A protein and the small-molecule ligand that binds it are described below.
Small molecule (SMILES): CC(=O)N[C@@H]1[C@@H](O)[C@H](O)[C@@H](CO)O[C@H]1O

Binding-site contacts:
Ligand atom C1 contacts residue ASN37 of chain 1.A at 2.8 Å.
Ligand atom O5 contacts residue ASN37 of chain 1.A at 2.6 Å (h-bond).
Ligand atom C5 contacts residue GLU35 of chain 1.A at 4.5 Å.
Ligand atom C2 contacts residue ASN54 of chain 1.A at 2.5 Å.
Ligand atom C7 contacts residue GLU35 of chain 1.A at 4.0 Å.
Ligand atom N2 contacts residue GLU35 of chain 1.A at 4.4 Å.
Ligand atom C1 contacts residue ASN54 of chain 1.A at 1.4 Å.
Ligand atom C4 contacts residue GLU35 of chain 1.A at 3.9 Å.
Ligand atom C6 contacts residue ASN37 of chain 1.A at 4.2 Å.
Ligand atom C5 contacts residue ASN54 of chain 1.A at 3.0 Å.
Ligand atom C6 contacts residue ASN54 of chain 1.A at 4.3 Å.
Ligand atom C2 contacts residue ASN37 of chain 1.A at 4.1 Å.
Ligand atom O5 contacts residue ASN54 of chain 1.A at 2.4 Å (h-bond).
Ligand atom O7 contacts residue GLU35 of chain 1.A at 3.6 Å.
Ligand atom O5 contacts residue GLU35 of chain 1.A at 4.2 Å.
Ligand atom N2 contacts residue ASN54 of chain 1.A at 2.8 Å (h-bond).
Ligand atom C1 contacts residue GLU35 of chain 1.A at 3.6 Å.
Ligand atom C5 contacts residue ASN37 of chain 1.A at 4.0 Å.
Ligand atom O7 contacts residue ASN36 of chain 1.A at 4.1 Å.
Ligand atom O7 contacts residue ASN54 of chain 1.A at 3.6 Å.
Ligand atom C2 contacts residue GLU35 of chain 1.A at 4.0 Å.
Ligand atom C4 contacts residue ASN54 of chain 1.A at 3.7 Å.
Ligand atom C3 contacts residue ASN54 of chain 1.A at 3.2 Å.
Ligand atom C7 contacts residue ASN54 of chain 1.A at 3.7 Å.

Sequence of chain 1.A:
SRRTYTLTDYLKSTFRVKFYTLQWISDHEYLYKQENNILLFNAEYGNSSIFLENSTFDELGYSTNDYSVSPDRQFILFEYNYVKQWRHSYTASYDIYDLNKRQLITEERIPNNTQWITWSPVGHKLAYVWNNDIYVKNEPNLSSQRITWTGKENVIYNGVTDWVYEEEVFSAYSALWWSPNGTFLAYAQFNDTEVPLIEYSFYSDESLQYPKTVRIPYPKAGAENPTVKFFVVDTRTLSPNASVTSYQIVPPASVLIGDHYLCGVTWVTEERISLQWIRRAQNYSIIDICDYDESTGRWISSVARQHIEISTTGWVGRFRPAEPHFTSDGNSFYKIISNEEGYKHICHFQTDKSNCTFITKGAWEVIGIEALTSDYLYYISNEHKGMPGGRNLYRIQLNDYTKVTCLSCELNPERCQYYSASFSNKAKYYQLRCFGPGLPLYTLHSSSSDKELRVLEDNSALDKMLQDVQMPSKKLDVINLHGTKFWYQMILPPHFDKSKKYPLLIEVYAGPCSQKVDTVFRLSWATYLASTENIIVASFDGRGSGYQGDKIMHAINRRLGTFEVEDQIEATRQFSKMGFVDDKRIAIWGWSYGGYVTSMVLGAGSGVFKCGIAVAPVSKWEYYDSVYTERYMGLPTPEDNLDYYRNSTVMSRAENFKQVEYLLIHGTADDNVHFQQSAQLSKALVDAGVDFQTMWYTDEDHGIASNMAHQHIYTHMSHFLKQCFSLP